Binding-site contacts:
Ligand atom C5 contacts residue ASN300 of chain 1.A at 3.6 Å.
Ligand atom C7 contacts residue ASN300 of chain 1.A at 3.9 Å.
Ligand atom N2 contacts residue ASN300 of chain 1.A at 3.0 Å (h-bond).
Ligand atom C4 contacts residue ASN300 of chain 1.A at 4.1 Å.
Ligand atom C8 contacts residue ASN300 of chain 1.A at 3.9 Å.
Ligand atom O5 contacts residue ASN300 of chain 1.A at 2.3 Å (h-bond).
Ligand atom C2 contacts residue ASN300 of chain 1.A at 2.4 Å.
Ligand atom C3 contacts residue ASN300 of chain 1.A at 3.8 Å.
Ligand atom C1 contacts residue ASN300 of chain 1.A at 1.4 Å.

Sequence of chain 1.A:
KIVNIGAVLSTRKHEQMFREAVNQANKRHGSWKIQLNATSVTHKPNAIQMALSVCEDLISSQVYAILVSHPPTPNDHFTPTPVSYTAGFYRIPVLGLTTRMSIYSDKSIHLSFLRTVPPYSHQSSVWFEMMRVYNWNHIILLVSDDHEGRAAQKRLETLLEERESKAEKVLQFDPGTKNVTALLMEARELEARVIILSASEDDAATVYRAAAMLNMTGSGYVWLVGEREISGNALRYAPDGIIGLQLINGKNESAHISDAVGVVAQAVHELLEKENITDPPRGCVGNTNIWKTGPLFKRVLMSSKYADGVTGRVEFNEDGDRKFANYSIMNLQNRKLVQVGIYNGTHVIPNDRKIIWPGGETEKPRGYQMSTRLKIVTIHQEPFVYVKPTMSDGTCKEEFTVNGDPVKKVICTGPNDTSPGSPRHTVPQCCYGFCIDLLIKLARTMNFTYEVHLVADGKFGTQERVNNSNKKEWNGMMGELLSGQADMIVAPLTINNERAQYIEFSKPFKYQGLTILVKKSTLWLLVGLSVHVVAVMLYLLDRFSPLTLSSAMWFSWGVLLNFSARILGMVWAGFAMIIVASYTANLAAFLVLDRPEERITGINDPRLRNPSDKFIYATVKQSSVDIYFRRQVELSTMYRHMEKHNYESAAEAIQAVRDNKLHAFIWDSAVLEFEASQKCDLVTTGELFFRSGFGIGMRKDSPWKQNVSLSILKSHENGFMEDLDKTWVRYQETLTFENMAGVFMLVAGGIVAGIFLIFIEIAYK

This small molecule binds to this protein.
Small molecule (SMILES): CC(=O)N[C@@H]1[C@@H](O)[C@H](O)[C@@H](CO)O[C@H]1O